Binding-site contacts:
Ligand atom O5 contacts residue ASN160 of chain 1.B at 2.4 Å (h-bond).
Ligand atom C4 contacts residue ASN160 of chain 1.B at 4.3 Å.
Ligand atom O7 contacts residue ASN159 of chain 1.B at 3.5 Å.
Ligand atom C7 contacts residue ASN160 of chain 1.B at 3.7 Å.
Ligand atom C5 contacts residue ASN160 of chain 1.B at 3.8 Å.
Ligand atom O7 contacts residue ASN160 of chain 1.B at 4.0 Å.
Ligand atom C3 contacts residue ASN160 of chain 1.B at 3.9 Å.
Ligand atom C1 contacts residue ASN160 of chain 1.B at 1.5 Å.
Ligand atom C2 contacts residue ASN160 of chain 1.B at 2.5 Å.
Ligand atom N2 contacts residue ASN160 of chain 1.B at 2.9 Å (h-bond).

This protein binds this small molecule.
Small molecule (SMILES): CC(=O)N[C@@H]1[C@@H](O)[C@H](O)[C@@H](CO)O[C@H]1O

Sequence of chain 1.B:
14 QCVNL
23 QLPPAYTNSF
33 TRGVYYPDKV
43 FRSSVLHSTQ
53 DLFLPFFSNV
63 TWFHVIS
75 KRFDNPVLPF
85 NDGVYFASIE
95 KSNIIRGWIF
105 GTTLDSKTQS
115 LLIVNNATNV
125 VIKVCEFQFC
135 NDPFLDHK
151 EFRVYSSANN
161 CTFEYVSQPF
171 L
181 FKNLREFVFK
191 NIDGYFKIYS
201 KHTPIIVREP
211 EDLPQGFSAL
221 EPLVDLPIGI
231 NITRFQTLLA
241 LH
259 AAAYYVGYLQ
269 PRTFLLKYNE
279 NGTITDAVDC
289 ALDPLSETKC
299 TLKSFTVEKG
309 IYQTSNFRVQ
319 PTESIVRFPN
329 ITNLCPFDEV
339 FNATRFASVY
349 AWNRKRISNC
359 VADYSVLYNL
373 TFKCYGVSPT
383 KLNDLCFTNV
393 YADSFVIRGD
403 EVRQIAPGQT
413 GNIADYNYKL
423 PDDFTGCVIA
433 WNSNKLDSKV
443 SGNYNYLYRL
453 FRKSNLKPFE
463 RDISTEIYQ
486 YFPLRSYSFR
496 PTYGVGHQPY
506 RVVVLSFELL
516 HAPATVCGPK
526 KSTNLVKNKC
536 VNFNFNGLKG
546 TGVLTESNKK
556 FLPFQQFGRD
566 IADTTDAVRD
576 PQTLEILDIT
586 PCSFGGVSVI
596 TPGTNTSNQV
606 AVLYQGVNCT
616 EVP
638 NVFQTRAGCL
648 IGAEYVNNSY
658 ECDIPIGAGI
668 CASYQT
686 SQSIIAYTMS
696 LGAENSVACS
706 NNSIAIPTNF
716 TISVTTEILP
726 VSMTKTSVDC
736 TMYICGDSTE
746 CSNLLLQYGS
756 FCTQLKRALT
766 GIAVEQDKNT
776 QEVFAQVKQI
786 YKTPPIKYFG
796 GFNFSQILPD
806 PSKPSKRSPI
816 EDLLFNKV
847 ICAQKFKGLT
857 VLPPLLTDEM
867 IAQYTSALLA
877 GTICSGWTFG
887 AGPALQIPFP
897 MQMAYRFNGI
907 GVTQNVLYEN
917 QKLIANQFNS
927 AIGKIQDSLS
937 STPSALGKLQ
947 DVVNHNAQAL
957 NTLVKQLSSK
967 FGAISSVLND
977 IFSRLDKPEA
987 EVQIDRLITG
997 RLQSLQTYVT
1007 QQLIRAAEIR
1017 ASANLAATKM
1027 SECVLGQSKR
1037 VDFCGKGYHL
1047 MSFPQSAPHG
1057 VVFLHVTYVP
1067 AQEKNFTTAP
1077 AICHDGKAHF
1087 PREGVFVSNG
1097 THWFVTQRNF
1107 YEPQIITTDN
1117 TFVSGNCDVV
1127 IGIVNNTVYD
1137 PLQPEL